Binding-site contacts:
Ligand atom O5 contacts residue ALA34 of chain 1.C at 3.8 Å.
Ligand atom O5 contacts residue PRO35 of chain 1.C at 3.9 Å.
Ligand atom C1 contacts residue LEU20 of chain 1.C at 3.9 Å (hydrophobic).
Ligand atom C2 contacts residue LYS40 of chain 1.C at 3.9 Å.
Ligand atom C1 contacts residue ALA34 of chain 1.C at 3.7 Å (hydrophobic).
Ligand atom O5 contacts residue LYS40 of chain 1.C at 3.3 Å.
Ligand atom O6 contacts residue LYS40 of chain 1.C at 3.3 Å.
Ligand atom C1 contacts residue CYS38 of chain 1.C at 3.7 Å (hydrophobic).
Ligand atom C3 contacts residue LYS40 of chain 1.C at 3.8 Å.
Ligand atom C3 contacts residue ILE32 of chain 1.C at 3.6 Å (hydrophobic).
Ligand atom C1 contacts residue VAL43 of chain 1.C at 4.3 Å (hydrophobic).
Ligand atom C2 contacts residue ALA34 of chain 1.C at 3.5 Å (hydrophobic).
Ligand atom C4 contacts residue ALA34 of chain 1.C at 4.3 Å (hydrophobic).
Ligand atom O6 contacts residue ILE32 of chain 1.C at 4.0 Å.
Ligand atom C2 contacts residue CYS38 of chain 1.C at 3.7 Å (hydrophobic).
Ligand atom C1 contacts residue LYS40 of chain 1.C at 3.9 Å.
Ligand atom C2 contacts residue ILE32 of chain 1.C at 4.4 Å (hydrophobic).
Ligand atom O6 contacts residue THR179 of chain 1.C at 4.2 Å.
Ligand atom C2 contacts residue THR179 of chain 1.C at 4.1 Å.
Ligand atom C4 contacts residue LYS40 of chain 1.C at 3.6 Å.
Ligand atom C1 contacts residue ILE32 of chain 1.C at 3.7 Å (hydrophobic).
Ligand atom C3 contacts residue ALA34 of chain 1.C at 4.3 Å (hydrophobic).
Ligand atom C4 contacts residue ALA180 of chain 1.C at 4.3 Å (hydrophobic).
Ligand atom C3 contacts residue THR179 of chain 1.C at 3.4 Å.
Ligand atom C4 contacts residue THR179 of chain 1.C at 3.3 Å.
Ligand atom C4 contacts residue LEU178 of chain 1.C at 3.9 Å (hydrophobic).
Ligand atom C4 contacts residue ILE32 of chain 1.C at 4.4 Å (hydrophobic).
Ligand atom O5 contacts residue CYS38 of chain 1.C at 3.1 Å (h-bond).
Ligand atom O6 contacts residue LEU178 of chain 1.C at 3.2 Å.
Ligand atom C3 contacts residue LEU178 of chain 1.C at 4.1 Å (hydrophobic).

Sequence of chain 1.C:
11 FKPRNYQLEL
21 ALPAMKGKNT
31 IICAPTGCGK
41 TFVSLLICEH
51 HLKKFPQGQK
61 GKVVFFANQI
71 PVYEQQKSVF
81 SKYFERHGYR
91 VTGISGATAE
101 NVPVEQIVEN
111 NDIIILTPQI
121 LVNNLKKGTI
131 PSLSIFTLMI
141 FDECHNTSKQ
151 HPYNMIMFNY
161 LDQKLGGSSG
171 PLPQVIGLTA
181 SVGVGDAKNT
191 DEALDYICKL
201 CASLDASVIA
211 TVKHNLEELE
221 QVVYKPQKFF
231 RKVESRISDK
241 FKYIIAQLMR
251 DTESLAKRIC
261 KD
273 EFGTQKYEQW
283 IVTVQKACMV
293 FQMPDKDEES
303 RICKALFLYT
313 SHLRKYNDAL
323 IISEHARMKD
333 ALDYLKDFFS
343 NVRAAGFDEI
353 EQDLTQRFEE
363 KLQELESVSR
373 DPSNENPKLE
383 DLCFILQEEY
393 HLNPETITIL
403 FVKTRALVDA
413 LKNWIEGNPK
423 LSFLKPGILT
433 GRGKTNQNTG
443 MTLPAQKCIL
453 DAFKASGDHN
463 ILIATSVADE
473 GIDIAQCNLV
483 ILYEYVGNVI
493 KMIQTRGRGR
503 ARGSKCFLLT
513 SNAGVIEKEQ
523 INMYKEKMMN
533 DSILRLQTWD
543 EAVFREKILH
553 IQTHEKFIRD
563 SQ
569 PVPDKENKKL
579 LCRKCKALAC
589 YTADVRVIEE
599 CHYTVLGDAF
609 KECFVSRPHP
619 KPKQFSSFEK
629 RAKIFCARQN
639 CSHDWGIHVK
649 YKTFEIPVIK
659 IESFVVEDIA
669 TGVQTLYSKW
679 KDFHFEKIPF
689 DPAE

A small-molecule ligand and the protein it binds are described below.
Small molecule (SMILES): C[C@@H](O)[C@@H](C)O